A small-molecule ligand and the protein it binds are described below.
Small molecule (SMILES): O=P(O)(O)OC[C@H]1O[C@H](O[C@H]2O[C@H](CO)[C@@H](O)[C@H](O)[C@H]2O)[C@H](O)[C@@H](O)[C@@H]1O

Sequence of chain 3.A:
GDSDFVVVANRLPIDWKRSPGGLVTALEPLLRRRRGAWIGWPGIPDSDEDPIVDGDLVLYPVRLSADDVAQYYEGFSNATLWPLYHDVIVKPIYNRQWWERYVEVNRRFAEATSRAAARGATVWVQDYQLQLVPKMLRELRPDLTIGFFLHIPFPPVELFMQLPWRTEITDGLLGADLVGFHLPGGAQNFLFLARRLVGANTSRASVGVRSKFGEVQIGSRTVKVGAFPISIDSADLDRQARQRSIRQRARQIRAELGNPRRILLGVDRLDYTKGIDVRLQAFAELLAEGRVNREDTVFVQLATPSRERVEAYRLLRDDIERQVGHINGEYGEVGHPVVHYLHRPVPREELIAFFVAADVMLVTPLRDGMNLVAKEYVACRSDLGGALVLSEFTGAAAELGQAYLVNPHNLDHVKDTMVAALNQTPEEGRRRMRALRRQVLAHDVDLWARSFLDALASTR

Binding-site contacts:
Ligand atom O6 contacts residue HIS169 of chain 3.A at 2.9 Å (h-bond).
Ligand atom O4 contacts residue MET388 of chain 3.A at 3.4 Å.
Ligand atom O3 contacts residue ARG287 of chain 3.A at 2.5 Å (salt-bridge).
Ligand atom O4 contacts residue NHE1 of chain 3.C at 2.5 Å (h-bond).
Ligand atom C4 contacts residue MET388 of chain 3.A at 3.9 Å (hydrophobic).
Ligand atom O1P contacts residue TYR91 of chain 3.A at 3.6 Å (h-bond).
Ligand atom O6 contacts residue HIS200 of chain 3.A at 3.1 Å (h-bond).
Ligand atom O3P contacts residue TYR91 of chain 3.A at 3.6 Å.
Ligand atom O3 contacts residue GLY387 of chain 3.A at 3.2 Å (h-bond).
Ligand atom O4 contacts residue LEU390 of chain 3.A at 3.8 Å.
Ligand atom O2P contacts residue TYR91 of chain 3.A at 2.5 Å (h-bond).
Ligand atom O3 contacts residue ASN389 of chain 3.A at 3.3 Å (h-bond).
Ligand atom P contacts residue TYR91 of chain 3.A at 3.5 Å.
Ligand atom O3 contacts residue MET388 of chain 3.A at 2.9 Å (h-bond).
Ligand atom C3 contacts residue ASP386 of chain 3.A at 3.7 Å.
Ligand atom O4 contacts residue ARG287 of chain 3.A at 3.8 Å.
Ligand atom O6 contacts residue ILE248 of chain 3.A at 3.4 Å.
Ligand atom O2 contacts residue TRP100 of chain 3.A at 3.7 Å.
Ligand atom O2 contacts residue NHE1 of chain 3.C at 3.0 Å (h-bond).
Ligand atom C2 contacts residue HIS169 of chain 3.A at 3.4 Å.
Ligand atom O5 contacts residue HIS169 of chain 3.A at 3.3 Å.
Ligand atom C3 contacts residue NHE1 of chain 3.C at 3.7 Å.
Ligand atom C2 contacts residue NHE1 of chain 3.C at 3.9 Å.
Ligand atom O3P contacts residue ASN96 of chain 3.A at 3.8 Å.
Ligand atom O1P contacts residue ARG325 of chain 3.A at 2.7 Å (salt-bridge).
Ligand atom C3 contacts residue NHE1 of chain 3.C at 3.9 Å.
Ligand atom C4 contacts residue NHE1 of chain 3.C at 3.4 Å.
Ligand atom O1 contacts residue NHE1 of chain 3.C at 3.5 Å (h-bond).
Ligand atom C6 contacts residue HIS169 of chain 3.A at 3.7 Å.
Ligand atom C5 contacts residue NHE1 of chain 3.C at 3.5 Å.
Ligand atom O4 contacts residue ASN389 of chain 3.A at 3.0 Å (h-bond).
Ligand atom C6 contacts residue TRP100 of chain 3.A at 3.7 Å (hydrophobic).
Ligand atom O3P contacts residue GLN147 of chain 3.A at 2.9 Å (h-bond).
Ligand atom O3 contacts residue ASP386 of chain 3.A at 2.6 Å (salt-bridge).
Ligand atom O3P contacts residue ARG325 of chain 3.A at 3.5 Å (salt-bridge).
Ligand atom P contacts residue ARG325 of chain 3.A at 3.6 Å.
Ligand atom O3P contacts residue TYR146 of chain 3.A at 2.5 Å (h-bond).
Ligand atom O2 contacts residue ASP386 of chain 3.A at 3.7 Å.
Ligand atom O2P contacts residue GLN147 of chain 3.A at 3.6 Å.
Ligand atom P contacts residue GLN147 of chain 3.A at 3.6 Å.